Binding-site contacts:
Ligand atom O37 contacts residue SER149 of chain 1.A at 3.2 Å (h-bond).
Ligand atom C39 contacts residue GLY148 of chain 1.A at 3.8 Å.
Ligand atom C34 contacts residue ILE143 of chain 1.A at 3.6 Å (hydrophobic).
Ligand atom O17 contacts residue ALA168 of chain 1.A at 2.9 Å (h-bond).
Ligand atom O35 contacts residue SER150 of chain 1.A at 2.3 Å (h-bond).
Ligand atom O37 contacts residue SER150 of chain 1.A at 3.1 Å (h-bond).
Ligand atom C36 contacts residue HIS68 of chain 1.A at 3.8 Å.
Ligand atom C14 contacts residue CYS170 of chain 1.A at 3.2 Å (hydrophobic).
Ligand atom O17 contacts residue ALA167 of chain 1.A at 3.1 Å.
Ligand atom N38 contacts residue GLN52 of chain 1.A at 3.5 Å (h-bond).
Ligand atom O35 contacts residue HIS68 of chain 1.A at 2.6 Å (h-bond).
Ligand atom C26 contacts residue HIS68 of chain 1.A at 3.7 Å.
Ligand atom C30 contacts residue SER150 of chain 1.A at 2.9 Å.
Ligand atom C24 contacts residue ARG166 of chain 1.A at 3.5 Å.
Ligand atom C39 contacts residue SER150 of chain 1.A at 2.6 Å.
Ligand atom C25 contacts residue ARG166 of chain 1.A at 3.1 Å.
Ligand atom C1 contacts residue ALA168 of chain 1.A at 3.5 Å (hydrophobic).
Ligand atom C29 contacts residue SER150 of chain 1.A at 2.4 Å.
Ligand atom C12 contacts residue CYS170 of chain 1.A at 3.8 Å (hydrophobic).
Ligand atom C1 contacts residue ALA167 of chain 1.A at 3.8 Å (hydrophobic).
Ligand atom C32 contacts residue ALA168 of chain 1.A at 3.6 Å (hydrophobic).
Ligand atom N28 contacts residue HIS68 of chain 1.A at 3.6 Å (h-bond).
Ligand atom C24 contacts residue HIS68 of chain 1.A at 3.5 Å.
Ligand atom N38 contacts residue LYS147 of chain 1.A at 3.3 Å (salt-bridge).
Ligand atom N38 contacts residue SER150 of chain 1.A at 3.7 Å.
Ligand atom N18 contacts residue ALA167 of chain 1.A at 3.8 Å.
Ligand atom C32 contacts residue PHE165 of chain 1.A at 3.7 Å (hydrophobic).
Ligand atom N38 contacts residue THR53 of chain 1.A at 3.8 Å.
Ligand atom O3 contacts residue ALA168 of chain 1.A at 3.0 Å (h-bond).
Ligand atom C20 contacts residue ARG166 of chain 1.A at 3.5 Å.
Ligand atom C39 contacts residue LYS147 of chain 1.A at 3.8 Å.
Ligand atom C21 contacts residue HIS68 of chain 1.A at 3.4 Å.
Ligand atom C36 contacts residue SER150 of chain 1.A at 1.5 Å.
Ligand atom N8 contacts residue ALA168 of chain 1.A at 2.9 Å (h-bond).
Ligand atom N28 contacts residue ARG166 of chain 1.A at 3.1 Å (salt-bridge).
Ligand atom C25 contacts residue ALA167 of chain 1.A at 3.6 Å (hydrophobic).
Ligand atom O37 contacts residue LYS147 of chain 1.A at 3.5 Å (salt-bridge).
Ligand atom C16 contacts residue ALA167 of chain 1.A at 3.5 Å (hydrophobic).
Ligand atom O37 contacts residue GLY148 of chain 1.A at 2.7 Å (h-bond).
Ligand atom N28 contacts residue SER150 of chain 1.A at 2.9 Å (h-bond).

This protein binds this small molecule.
Small molecule (SMILES): CC(C)(C)OC(=O)N[C@H](C(=O)N1C[C@H]2[C@@H]([C@H]1C(=O)N[C@@H](CC1CCC1)C(=O)C(N)=O)C2(C)C)C1CCCCC1

Sequence of chain 1.A:
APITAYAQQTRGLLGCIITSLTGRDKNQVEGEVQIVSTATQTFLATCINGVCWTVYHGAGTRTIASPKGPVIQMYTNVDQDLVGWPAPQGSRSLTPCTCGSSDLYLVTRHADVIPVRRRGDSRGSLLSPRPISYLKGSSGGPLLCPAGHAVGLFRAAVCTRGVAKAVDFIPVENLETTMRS